This small molecule binds to this protein.
Small molecule (SMILES): Cc1cc2c3c(c1C)C(C)(C)C[C@@H](O)N3c1c(nc(O)[nH]c1=O)N2C[C@H](O)[C@H](O)[C@H](O)COP(=O)(O)O

Sequence of chain 1.A:
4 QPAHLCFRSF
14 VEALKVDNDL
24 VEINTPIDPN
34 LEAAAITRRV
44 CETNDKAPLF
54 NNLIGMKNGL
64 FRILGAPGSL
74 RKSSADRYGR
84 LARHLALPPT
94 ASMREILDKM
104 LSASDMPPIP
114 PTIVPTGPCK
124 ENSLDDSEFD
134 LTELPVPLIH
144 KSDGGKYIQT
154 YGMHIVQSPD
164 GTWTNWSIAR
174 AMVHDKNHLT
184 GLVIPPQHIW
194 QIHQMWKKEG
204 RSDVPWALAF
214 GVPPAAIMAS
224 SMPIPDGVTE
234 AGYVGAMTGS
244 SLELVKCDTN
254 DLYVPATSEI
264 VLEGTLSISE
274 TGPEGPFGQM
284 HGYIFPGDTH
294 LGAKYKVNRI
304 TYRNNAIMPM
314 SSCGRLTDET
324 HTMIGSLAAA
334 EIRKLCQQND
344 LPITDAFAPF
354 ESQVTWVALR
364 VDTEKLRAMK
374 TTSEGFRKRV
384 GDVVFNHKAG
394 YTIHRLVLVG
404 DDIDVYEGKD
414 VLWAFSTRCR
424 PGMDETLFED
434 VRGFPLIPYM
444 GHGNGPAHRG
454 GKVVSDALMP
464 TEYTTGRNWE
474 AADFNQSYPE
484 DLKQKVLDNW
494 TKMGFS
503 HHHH

Binding-site contacts:
Ligand atom C18 contacts residue FZZ1 of chain 1.E at 1.0 Å.
Ligand atom C2 contacts residue FZZ1 of chain 1.E at 2.1 Å.
Ligand atom C13 contacts residue FZZ1 of chain 1.E at 0.7 Å.
Ligand atom O10 contacts residue FZZ1 of chain 1.E at 0.2 Å (h-bond).
Ligand atom O3 contacts residue ARG173 of chain 1.A at 2.8 Å (salt-bridge).
Ligand atom O4 contacts residue FZZ1 of chain 1.E at 0.9 Å.
Ligand atom C5 contacts residue FZZ1 of chain 1.E at 0.5 Å.
Ligand atom O5 contacts residue FZZ1 of chain 1.E at 2.2 Å (h-bond).
Ligand atom C7 contacts residue FZZ1 of chain 1.E at 0.3 Å.
Ligand atom C8 contacts residue FZZ1 of chain 1.E at 0.1 Å.
Ligand atom N2 contacts residue FZZ1 of chain 1.E at 2.4 Å.
Ligand atom O10 contacts residue LYS391 of chain 1.A at 2.7 Å (salt-bridge).
Ligand atom C15 contacts residue FZZ1 of chain 1.E at 0.2 Å.
Ligand atom C14 contacts residue FZZ1 of chain 1.E at 0.3 Å.
Ligand atom C17 contacts residue FZZ1 of chain 1.E at 1.8 Å.
Ligand atom O6 contacts residue FZZ1 of chain 1.E at 2.0 Å.
Ligand atom O9 contacts residue FZZ1 of chain 1.E at 0.3 Å (h-bond).
Ligand atom O2 contacts residue FZZ1 of chain 1.E at 2.4 Å.
Ligand atom C10 contacts residue FZZ1 of chain 1.E at 0.3 Å.
Ligand atom C3 contacts residue FZZ1 of chain 1.E at 1.1 Å.
Ligand atom C16 contacts residue FZZ1 of chain 1.E at 0.1 Å.
Ligand atom O8 contacts residue MN1 of chain 1.B at 2.2 Å.
Ligand atom N1 contacts residue FZZ1 of chain 1.E at 2.9 Å (h-bond).
Ligand atom O3 contacts residue FZZ1 of chain 1.E at 2.7 Å.
Ligand atom O4 contacts residue ILE171 of chain 1.A at 2.8 Å (h-bond).
Ligand atom C12 contacts residue FZZ1 of chain 1.E at 0.8 Å.
Ligand atom C21 contacts residue FZZ1 of chain 1.E at 1.0 Å.
Ligand atom C11 contacts residue FZZ1 of chain 1.E at 1.0 Å.
Ligand atom N3 contacts residue FZZ1 of chain 1.E at 0.4 Å.
Ligand atom P1 contacts residue FZZ1 of chain 1.E at 0.1 Å.
Ligand atom O7 contacts residue FZZ1 of chain 1.E at 0.6 Å (h-bond).
Ligand atom N4 contacts residue FZZ1 of chain 1.E at 0.8 Å (h-bond).
Ligand atom C19 contacts residue FZZ1 of chain 1.E at 0.9 Å.
Ligand atom C9 contacts residue FZZ1 of chain 1.E at 0.2 Å.
Ligand atom O8 contacts residue FZZ1 of chain 1.E at 0.1 Å (h-bond).
Ligand atom C20 contacts residue FZZ1 of chain 1.E at 2.0 Å.
Ligand atom O9 contacts residue HIS191 of chain 1.A at 2.8 Å (h-bond).
Ligand atom C6 contacts residue FZZ1 of chain 1.E at 0.5 Å.
Ligand atom C4 contacts residue FZZ1 of chain 1.E at 1.5 Å.
Ligand atom C22 contacts residue FZZ1 of chain 1.E at 0.6 Å.